The protein below binds the small molecule below.
Small molecule (SMILES): Cn1ccc(CNC[C@@]2(C(=O)Nc3cncc4ccccc34)CCOc3ccc(Cl)cc32)n1

Binding-site contacts:
Ligand atom C12 contacts residue MET165 of chain 1.B at 3.5 Å (hydrophobic).
Ligand atom C20 contacts residue LEU141 of chain 1.B at 3.6 Å (hydrophobic).
Ligand atom C4 contacts residue ASN142 of chain 1.B at 3.4 Å.
Ligand atom O1 contacts residue GLU166 of chain 1.B at 3.0 Å (salt-bridge).
Ligand atom C18 contacts residue LEU141 of chain 1.B at 3.6 Å (hydrophobic).
Ligand atom N3 contacts residue HIS163 of chain 1.B at 2.9 Å (h-bond).
Ligand atom C19 contacts residue LEU141 of chain 1.B at 3.8 Å (hydrophobic).
Ligand atom C13 contacts residue HIS164 of chain 1.B at 3.4 Å.
Ligand atom C12 contacts residue MET49 of chain 1.B at 3.7 Å (hydrophobic).
Ligand atom C contacts residue THR25 of chain 1.B at 3.5 Å.
Ligand atom C19 contacts residue GLU166 of chain 1.B at 3.8 Å.
Ligand atom CL contacts residue HIS164 of chain 1.B at 3.7 Å.
Ligand atom CL contacts residue ASP187 of chain 1.B at 3.2 Å.
Ligand atom O1 contacts residue MET165 of chain 1.B at 3.3 Å.
Ligand atom O contacts residue GLN189 of chain 1.B at 2.8 Å (h-bond).
Ligand atom C20 contacts residue ASN142 of chain 1.B at 3.6 Å.
Ligand atom N4 contacts residue HIS41 of chain 1.B at 3.6 Å (h-bond).
Ligand atom C13 contacts residue MET165 of chain 1.B at 3.5 Å (hydrophobic).
Ligand atom C10 contacts residue ARG188 of chain 1.B at 3.4 Å.
Ligand atom N contacts residue THR25 of chain 1.B at 3.6 Å.
Ligand atom C11 contacts residue ARG188 of chain 1.B at 3.4 Å.
Ligand atom N3 contacts residue SER144 of chain 1.B at 3.8 Å.
Ligand atom C17 contacts residue GLU166 of chain 1.B at 3.6 Å.
Ligand atom C21 contacts residue ASN142 of chain 1.B at 3.8 Å.
Ligand atom N3 contacts residue GLU166 of chain 1.B at 3.7 Å.
Ligand atom C17 contacts residue HIS163 of chain 1.B at 3.4 Å.
Ligand atom C13 contacts residue MET49 of chain 1.B at 3.5 Å (hydrophobic).
Ligand atom C20 contacts residue GLU166 of chain 1.B at 3.6 Å.
Ligand atom CL contacts residue HIS41 of chain 1.B at 3.4 Å.
Ligand atom C contacts residue HIS41 of chain 1.B at 3.4 Å.
Ligand atom C11 contacts residue MET165 of chain 1.B at 3.8 Å (hydrophobic).
Ligand atom C18 contacts residue PHE140 of chain 1.B at 3.5 Å (hydrophobic).
Ligand atom C20 contacts residue PHE140 of chain 1.B at 3.7 Å (hydrophobic).
Ligand atom CL contacts residue MET165 of chain 1.B at 3.8 Å.
Ligand atom C14 contacts residue MET49 of chain 1.B at 3.7 Å (hydrophobic).
Ligand atom C18 contacts residue GLU166 of chain 1.B at 3.6 Å.
Ligand atom C8 contacts residue GLN189 of chain 1.B at 3.5 Å.
Ligand atom C1 contacts residue THR25 of chain 1.B at 3.8 Å.
Ligand atom C contacts residue CYS44 of chain 1.B at 3.5 Å (hydrophobic).
Ligand atom C10 contacts residue GLN189 of chain 1.B at 3.8 Å.

Sequence of chain 1.A:
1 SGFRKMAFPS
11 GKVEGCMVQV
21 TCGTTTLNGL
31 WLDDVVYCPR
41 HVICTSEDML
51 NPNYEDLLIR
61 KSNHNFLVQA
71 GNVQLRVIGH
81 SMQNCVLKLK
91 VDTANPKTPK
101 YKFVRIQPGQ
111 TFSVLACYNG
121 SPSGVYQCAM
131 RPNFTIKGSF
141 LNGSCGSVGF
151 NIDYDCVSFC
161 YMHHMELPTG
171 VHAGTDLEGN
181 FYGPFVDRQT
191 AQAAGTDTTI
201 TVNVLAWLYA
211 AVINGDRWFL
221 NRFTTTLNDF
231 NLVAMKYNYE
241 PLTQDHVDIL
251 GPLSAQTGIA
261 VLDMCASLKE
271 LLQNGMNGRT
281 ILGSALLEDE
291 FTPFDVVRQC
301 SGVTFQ

Sequence of chain 1.B:
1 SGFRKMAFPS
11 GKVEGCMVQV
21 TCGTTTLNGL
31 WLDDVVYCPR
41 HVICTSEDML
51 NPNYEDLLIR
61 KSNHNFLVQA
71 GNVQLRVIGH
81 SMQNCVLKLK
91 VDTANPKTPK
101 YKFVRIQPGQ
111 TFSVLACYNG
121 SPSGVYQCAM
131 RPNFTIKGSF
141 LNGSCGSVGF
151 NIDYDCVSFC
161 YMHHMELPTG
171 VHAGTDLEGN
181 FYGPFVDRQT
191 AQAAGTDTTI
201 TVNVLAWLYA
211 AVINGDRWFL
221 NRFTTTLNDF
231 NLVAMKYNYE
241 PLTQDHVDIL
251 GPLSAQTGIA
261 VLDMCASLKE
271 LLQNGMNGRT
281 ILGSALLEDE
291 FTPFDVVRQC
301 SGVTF